Binding-site contacts:
Ligand atom N4 contacts residue DG8 of chain 1.C at 3.1 Å (h-bond).
Ligand atom O4' contacts residue ARG97 of chain 1.A at 3.0 Å (salt-bridge).
Ligand atom N3 contacts residue DG3 of chain 1.C at 2.6 Å (h-bond).
Ligand atom O2 contacts residue DG8 of chain 1.C at 2.8 Å (h-bond).
Ligand atom C2 contacts residue DG3 of chain 1.C at 3.3 Å.
Ligand atom O2 contacts residue DG3 of chain 1.C at 2.6 Å (h-bond).
Ligand atom N3 contacts residue DG3 of chain 1.C at 3.4 Å (h-bond).
Ligand atom O2 contacts residue DA6 of chain 1.C at 3.5 Å.
Ligand atom O2 contacts residue DG3 of chain 1.C at 3.3 Å (h-bond).
Ligand atom O6 contacts residue 1W54 of chain 1.C at 3.0 Å (h-bond).
Ligand atom N3 contacts residue DG8 of chain 1.C at 3.0 Å (h-bond).
Ligand atom N6 contacts residue JSP2 of chain 1.C at 2.9 Å (h-bond).
Ligand atom C4 contacts residue DG3 of chain 1.C at 3.4 Å.
Ligand atom C2 contacts residue DA6 of chain 1.C at 3.3 Å.
Ligand atom C6 contacts residue JSP2 of chain 1.C at 3.4 Å.
Ligand atom N1 contacts residue DT5 of chain 1.C at 3.0 Å (h-bond).
Ligand atom N1 contacts residue DA6 of chain 1.C at 3.4 Å (h-bond).
Ligand atom N6 contacts residue DT5 of chain 1.C at 3.2 Å (h-bond).
Ligand atom N4 contacts residue JSP2 of chain 1.C at 3.1 Å (h-bond).
Ligand atom C6 contacts residue DA1 of chain 1.C at 3.2 Å.
Ligand atom N4 contacts residue DA7 of chain 1.C at 3.1 Å (h-bond).
Ligand atom N1 contacts residue 1W54 of chain 1.C at 3.0 Å (h-bond).
Ligand atom N2 contacts residue 1W54 of chain 1.C at 2.9 Å (h-bond).
Ligand atom N3 contacts residue DA6 of chain 1.C at 2.8 Å (h-bond).
Ligand atom N1 contacts residue DG3 of chain 1.C at 3.3 Å (h-bond).
Ligand atom N6 contacts residue DA1 of chain 1.C at 2.8 Å (h-bond).
Ligand atom N2 contacts residue DT5 of chain 1.C at 3.3 Å (h-bond).
Ligand atom C2 contacts residue DG3 of chain 1.C at 3.1 Å.
Ligand atom O6 contacts residue DG3 of chain 1.C at 3.2 Å (h-bond).
Ligand atom N3 contacts residue DA1 of chain 1.C at 3.0 Å (h-bond).
Ligand atom O4 contacts residue DA7 of chain 1.C at 3.1 Å (h-bond).
Ligand atom OP1 contacts residue LYS101 of chain 1.A at 3.3 Å (salt-bridge).
Ligand atom O4 contacts residue DA6 of chain 1.C at 3.1 Å (h-bond).
Ligand atom N3 contacts residue DA7 of chain 1.C at 2.9 Å (h-bond).
Ligand atom N1 contacts residue DA1 of chain 1.C at 3.4 Å (h-bond).
Ligand atom O2 contacts residue JSP2 of chain 1.C at 3.3 Å (h-bond).
Ligand atom N1 contacts residue JSP2 of chain 1.C at 3.1 Å (h-bond).
Ligand atom C4' contacts residue TYR45 of chain 1.A at 3.3 Å (hydrophobic).
Ligand atom O2 contacts residue ARG97 of chain 1.A at 2.7 Å (salt-bridge).
Ligand atom N4 contacts residue DG3 of chain 1.C at 2.5 Å (h-bond).

Sequence of chain 1.A:
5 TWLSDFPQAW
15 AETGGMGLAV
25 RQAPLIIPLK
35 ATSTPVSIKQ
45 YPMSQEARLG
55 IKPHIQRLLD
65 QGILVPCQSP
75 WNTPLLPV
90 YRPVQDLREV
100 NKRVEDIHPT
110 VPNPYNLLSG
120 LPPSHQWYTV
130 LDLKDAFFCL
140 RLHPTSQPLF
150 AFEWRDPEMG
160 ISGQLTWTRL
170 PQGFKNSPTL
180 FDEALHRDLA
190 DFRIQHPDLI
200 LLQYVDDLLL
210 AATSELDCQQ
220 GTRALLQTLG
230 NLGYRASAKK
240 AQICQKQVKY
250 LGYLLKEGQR

A small-molecule ligand and the protein it binds are described below.
Small molecule (SMILES): Cc1cn([C@H]2C[C@H](O[P](=O)(O)OC[C@H]3O[C@@H](n4cnc5c(N)ncnc54)C[C@@H]3O[P](=O)(O)OC[C@H]3O[C@@H]([n+]4cc[n+]5c(O)nc(N)[nH]c4-5)C[C@@H]3O[P](=O)(O)OC[C@H]3O[C@@H](n4ccc(N)nc4=O)C[C@@H]3O[P](=O)(O)OC[C@H]3O[C@@H](n4cnc5c(N)[nH]c(=O)nc54)C[C@@H]3O[P](=O)(O)OC[C@H]3O[C@@H](n4cc(C)c(=O)[nH]c4=O)C[C@@H]3O)[C@@H](CO[P](=O)(O)O[C@H]3C[C@H](n4cc(C)c(=O)[nH]c4=O)O[C@@H]3CO[P](=O)(O)O[C@H]3C[C@H](n4ccc(N)nc4=O)O[C@@H]3CO)O2)c(=O)[nH]c1=O